Sequence of chain 1.A:
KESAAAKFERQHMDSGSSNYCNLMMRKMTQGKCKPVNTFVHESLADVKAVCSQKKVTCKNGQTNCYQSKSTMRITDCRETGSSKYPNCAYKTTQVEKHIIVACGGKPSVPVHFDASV

Binding-site contacts:
Ligand atom C8 contacts residue ASN67 of chain 1.A at 4.5 Å.
Ligand atom N1 contacts residue ASN71 of chain 1.A at 3.4 Å (h-bond).
Ligand atom C5 contacts residue ALA109 of chain 1.A at 4.2 Å (hydrophobic).
Ligand atom C5' contacts residue ALA4 of chain 1.A at 4.1 Å (hydrophobic).
Ligand atom C2 contacts residue VAL118 of chain 1.A at 3.7 Å (hydrophobic).
Ligand atom N1 contacts residue ALA109 of chain 1.A at 3.1 Å.
Ligand atom N7 contacts residue ASN67 of chain 1.A at 3.6 Å.
Ligand atom N6 contacts residue ASN67 of chain 1.A at 3.6 Å.
Ligand atom N6 contacts residue CYS65 of chain 1.A at 3.4 Å (h-bond).
Ligand atom O5' contacts residue LYS7 of chain 1.A at 3.9 Å.
Ligand atom C6 contacts residue HIS119 of chain 1.A at 4.4 Å.
Ligand atom C1' contacts residue HIS119 of chain 1.A at 4.2 Å.
Ligand atom N6 contacts residue GLN69 of chain 1.A at 4.1 Å.
Ligand atom C2 contacts residue HIS119 of chain 1.A at 4.4 Å.
Ligand atom O5' contacts residue VAL118 of chain 1.A at 3.9 Å.
Ligand atom C6 contacts residue ASN67 of chain 1.A at 4.1 Å.
Ligand atom C8 contacts residue HIS119 of chain 1.A at 3.4 Å.
Ligand atom N6 contacts residue CYS72 of chain 1.A at 4.1 Å.
Ligand atom C6 contacts residue ASN71 of chain 1.A at 4.2 Å.
Ligand atom O4' contacts residue VAL118 of chain 1.A at 3.5 Å (h-bond).
Ligand atom C2 contacts residue ALA109 of chain 1.A at 3.7 Å (hydrophobic).
Ligand atom N3 contacts residue HIS119 of chain 1.A at 4.0 Å.
Ligand atom C5 contacts residue ASN67 of chain 1.A at 4.0 Å.
Ligand atom N3 contacts residue VAL118 of chain 1.A at 4.0 Å.
Ligand atom N6 contacts residue ASN71 of chain 1.A at 3.8 Å.
Ligand atom C2 contacts residue ASN71 of chain 1.A at 4.0 Å.
Ligand atom N7 contacts residue HIS119 of chain 1.A at 3.4 Å.
Ligand atom N6 contacts residue ALA109 of chain 1.A at 3.5 Å.
Ligand atom O3' contacts residue ALA4 of chain 1.A at 4.4 Å.
Ligand atom C4' contacts residue ALA4 of chain 1.A at 4.4 Å (hydrophobic).
Ligand atom C4 contacts residue HIS119 of chain 1.A at 3.7 Å.
Ligand atom C5 contacts residue HIS119 of chain 1.A at 3.8 Å.
Ligand atom N1 contacts residue VAL118 of chain 1.A at 4.5 Å.
Ligand atom C5' contacts residue LYS7 of chain 1.A at 3.9 Å.
Ligand atom O5' contacts residue ALA4 of chain 1.A at 3.0 Å.
Ligand atom O4' contacts residue HIS119 of chain 1.A at 3.8 Å.
Ligand atom C5' contacts residue VAL118 of chain 1.A at 3.5 Å (hydrophobic).
Ligand atom N9 contacts residue HIS119 of chain 1.A at 3.7 Å.
Ligand atom C6 contacts residue ALA109 of chain 1.A at 3.4 Å (hydrophobic).
Ligand atom C4' contacts residue VAL118 of chain 1.A at 3.5 Å (hydrophobic).

A protein and the small-molecule ligand that binds it are described below.
Small molecule (SMILES): Nc1ncnc2c1ncn2[C@@H]1O[C@H](CO)[C@@H](O)[C@H]1O